The protein below binds the small molecule below.
Small molecule (SMILES): COc1ccc(-c2n[nH]c(N)c2-c2cccc(-c3cccc(N)c3)c2)cc1

Binding-site contacts:
Ligand atom C23 contacts residue PHE280 of chain 1.A at 3.8 Å (hydrophobic).
Ligand atom C3 contacts residue THR77 of chain 1.A at 3.7 Å.
Ligand atom C23 contacts residue ARG386 of chain 1.A at 3.7 Å.
Ligand atom C4 contacts residue PHE168 of chain 1.A at 3.9 Å (hydrophobic).
Ligand atom N25 contacts residue SER237 of chain 1.A at 3.0 Å (h-bond).
Ligand atom C22 contacts residue PHE280 of chain 1.A at 3.7 Å (hydrophobic).
Ligand atom C23 contacts residue HEM1 of chain 1.E at 3.8 Å.
Ligand atom C22 contacts residue SER237 of chain 1.A at 3.8 Å.
Ligand atom C7 contacts residue PHE168 of chain 1.A at 3.9 Å (hydrophobic).
Ligand atom C1 contacts residue PHE168 of chain 1.A at 3.8 Å (hydrophobic).
Ligand atom O1 contacts residue PHE168 of chain 1.A at 3.4 Å.
Ligand atom C3 contacts residue VAL78 of chain 1.A at 3.6 Å (hydrophobic).
Ligand atom C20 contacts residue HEM1 of chain 1.E at 3.3 Å.
Ligand atom N12 contacts residue SO41 of chain 1.F at 3.6 Å (h-bond).
Ligand atom C6 contacts residue VAL82 of chain 1.A at 3.7 Å (hydrophobic).
Ligand atom C21 contacts residue SER237 of chain 1.A at 3.7 Å.
Ligand atom N25 contacts residue ALA233 of chain 1.A at 3.8 Å.
Ligand atom C4 contacts residue THR77 of chain 1.A at 3.6 Å.
Ligand atom C22 contacts residue ARG386 of chain 1.A at 3.3 Å.
Ligand atom C17 contacts residue THR229 of chain 1.A at 3.9 Å.
Ligand atom N11 contacts residue SO41 of chain 1.F at 3.5 Å (h-bond).
Ligand atom C22 contacts residue HEM1 of chain 1.E at 3.1 Å.
Ligand atom C8 contacts residue SO41 of chain 1.F at 3.8 Å.
Ligand atom C2 contacts residue PHE168 of chain 1.A at 3.4 Å (hydrophobic).
Ligand atom N25 contacts residue HEM1 of chain 1.E at 2.2 Å.
Ligand atom C2 contacts residue VAL78 of chain 1.A at 3.8 Å (hydrophobic).
Ligand atom C16 contacts residue HEM1 of chain 1.E at 3.5 Å.
Ligand atom C3 contacts residue PHE168 of chain 1.A at 3.6 Å (hydrophobic).
Ligand atom C3 contacts residue ALA167 of chain 1.A at 3.5 Å (hydrophobic).
Ligand atom C10 contacts residue SO41 of chain 1.F at 3.7 Å.
Ligand atom C1 contacts residue VAL228 of chain 1.A at 3.6 Å (hydrophobic).
Ligand atom O1 contacts residue ALA167 of chain 1.A at 3.9 Å.
Ligand atom C21 contacts residue HEM1 of chain 1.E at 3.1 Å.
Ligand atom C4 contacts residue VAL78 of chain 1.A at 3.8 Å (hydrophobic).
Ligand atom C20 contacts residue ALA233 of chain 1.A at 3.6 Å (hydrophobic).
Ligand atom C9 contacts residue SO41 of chain 1.F at 3.9 Å.
Ligand atom N12 contacts residue VAL78 of chain 1.A at 3.7 Å.
Ligand atom N1 contacts residue VAL83 of chain 1.A at 3.6 Å.
Ligand atom N11 contacts residue VAL83 of chain 1.A at 3.8 Å.
Ligand atom C18 contacts residue VAL82 of chain 1.A at 3.6 Å (hydrophobic).

Sequence of chain 1.A:
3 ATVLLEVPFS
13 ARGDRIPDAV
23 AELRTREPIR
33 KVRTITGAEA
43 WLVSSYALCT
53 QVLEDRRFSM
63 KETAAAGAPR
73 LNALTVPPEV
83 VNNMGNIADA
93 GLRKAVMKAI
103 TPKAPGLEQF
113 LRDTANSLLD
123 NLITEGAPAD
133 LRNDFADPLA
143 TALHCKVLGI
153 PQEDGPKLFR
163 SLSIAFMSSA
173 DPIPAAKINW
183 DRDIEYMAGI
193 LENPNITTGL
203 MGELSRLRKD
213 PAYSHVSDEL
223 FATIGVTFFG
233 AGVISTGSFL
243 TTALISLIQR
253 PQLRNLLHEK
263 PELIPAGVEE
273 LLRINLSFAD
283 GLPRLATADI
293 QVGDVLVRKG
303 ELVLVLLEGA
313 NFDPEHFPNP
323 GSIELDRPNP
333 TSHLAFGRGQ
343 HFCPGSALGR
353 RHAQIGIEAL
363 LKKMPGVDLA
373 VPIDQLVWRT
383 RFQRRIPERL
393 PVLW